Sequence of chain 1.I:
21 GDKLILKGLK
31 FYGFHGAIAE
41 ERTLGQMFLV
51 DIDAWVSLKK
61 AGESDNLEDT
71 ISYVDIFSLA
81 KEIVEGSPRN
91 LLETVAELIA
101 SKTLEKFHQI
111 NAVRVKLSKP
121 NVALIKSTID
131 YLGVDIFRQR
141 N

Binding-site contacts:
Ligand atom N9 contacts residue TYR73 of chain 1.I at 3.8 Å.
Ligand atom O6 contacts residue GLU93 of chain 1.L at 3.6 Å (salt-bridge).
Ligand atom O6 contacts residue LEU91 of chain 1.L at 3.2 Å.
Ligand atom N2 contacts residue GLU93 of chain 1.L at 2.8 Å (salt-bridge).
Ligand atom N3 contacts residue ILE71 of chain 1.I at 3.8 Å.
Ligand atom C2 contacts residue LEU67 of chain 1.I at 4.3 Å (hydrophobic).
Ligand atom N3 contacts residue TYR73 of chain 1.I at 3.1 Å (h-bond).
Ligand atom N2 contacts residue ILE71 of chain 1.I at 3.0 Å (h-bond).
Ligand atom N2 contacts residue LEU24 of chain 1.I at 3.6 Å.
Ligand atom C5 contacts residue LEU67 of chain 1.I at 4.2 Å (hydrophobic).
Ligand atom N1 contacts residue GLU93 of chain 1.L at 2.7 Å (salt-bridge).
Ligand atom C4 contacts residue TYR73 of chain 1.I at 3.6 Å (hydrophobic).
Ligand atom N9 contacts residue LEU67 of chain 1.I at 3.9 Å.
Ligand atom C2 contacts residue SER72 of chain 1.I at 4.2 Å.
Ligand atom N2 contacts residue SER72 of chain 1.I at 4.2 Å.
Ligand atom C6 contacts residue LEU91 of chain 1.L at 3.9 Å (hydrophobic).
Ligand atom C8 contacts residue SER72 of chain 1.I at 4.1 Å.
Ligand atom N2 contacts residue TYR73 of chain 1.I at 3.9 Å.
Ligand atom C6 contacts residue TYR73 of chain 1.I at 3.4 Å (hydrophobic).
Ligand atom C8 contacts residue TYR73 of chain 1.I at 3.9 Å (hydrophobic).
Ligand atom C5 contacts residue LEU91 of chain 1.L at 4.3 Å (hydrophobic).
Ligand atom C2 contacts residue THR70 of chain 1.I at 4.3 Å.
Ligand atom C6 contacts residue GLU93 of chain 1.L at 3.6 Å.
Ligand atom N9 contacts residue SER72 of chain 1.I at 3.1 Å (h-bond).
Ligand atom N3 contacts residue LEU67 of chain 1.I at 3.8 Å.
Ligand atom C4 contacts residue LEU67 of chain 1.I at 3.7 Å (hydrophobic).
Ligand atom N1 contacts residue TYR73 of chain 1.I at 3.5 Å.
Ligand atom C2 contacts residue TYR73 of chain 1.I at 3.5 Å (hydrophobic).
Ligand atom C5 contacts residue TYR73 of chain 1.I at 3.4 Å (hydrophobic).
Ligand atom O6 contacts residue ASN90 of chain 1.L at 3.9 Å.
Ligand atom C2 contacts residue GLU93 of chain 1.L at 3.4 Å.
Ligand atom O6 contacts residue LEU92 of chain 1.L at 2.9 Å (h-bond).
Ligand atom O6 contacts residue TYR73 of chain 1.I at 4.0 Å.
Ligand atom N3 contacts residue SER72 of chain 1.I at 3.2 Å.
Ligand atom N7 contacts residue TYR73 of chain 1.I at 3.4 Å (h-bond).
Ligand atom C4 contacts residue SER72 of chain 1.I at 3.9 Å.
Ligand atom N7 contacts residue ALA37 of chain 1.L at 4.3 Å.
Ligand atom C6 contacts residue LEU92 of chain 1.L at 4.0 Å (hydrophobic).
Ligand atom N2 contacts residue THR70 of chain 1.I at 3.6 Å (h-bond).
Ligand atom C2 contacts residue ILE71 of chain 1.I at 3.9 Å (hydrophobic).

This protein binds this small molecule.
Small molecule (SMILES): Nc1nc2[nH]cnc2c(=O)[nH]1

Sequence of chain 1.L:
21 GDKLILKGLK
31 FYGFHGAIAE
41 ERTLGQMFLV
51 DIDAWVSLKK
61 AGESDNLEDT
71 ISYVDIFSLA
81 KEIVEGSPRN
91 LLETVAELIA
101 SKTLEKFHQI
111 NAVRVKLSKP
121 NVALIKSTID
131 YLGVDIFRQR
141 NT